A small-molecule ligand and the protein it binds are described below.
Small molecule (SMILES): Nc1ccn([C@H]2C[C@H](O)[C@@H](CO[P](=O)(O)O[P](=O)(O)OP(=O)(O)O)O2)c(=O)n1

Binding-site contacts:
Ligand atom PG contacts residue LYS222 of chain 1.A at 3.7 Å.
Ligand atom PG contacts residue LYS67 of chain 1.A at 3.5 Å.
Ligand atom O2G contacts residue GLY114 of chain 1.A at 3.3 Å.
Ligand atom PB contacts residue ARG74 of chain 1.A at 3.8 Å.
Ligand atom O1G contacts residue MG1 of chain 1.I at 3.4 Å.
Ligand atom O1B contacts residue ASP115 of chain 1.A at 3.8 Å.
Ligand atom PG contacts residue ASP115 of chain 1.A at 3.9 Å.
Ligand atom O1G contacts residue GLY114 of chain 1.A at 3.9 Å.
Ligand atom O2B contacts residue ARG74 of chain 1.A at 2.6 Å (salt-bridge).
Ligand atom C2' contacts residue PHE117 of chain 1.A at 3.7 Å (hydrophobic).
Ligand atom N1 contacts residue ARG74 of chain 1.A at 4.0 Å.
Ligand atom C5 contacts residue ARG74 of chain 1.A at 3.4 Å.
Ligand atom C4 contacts residue ARG74 of chain 1.A at 3.8 Å.
Ligand atom O1G contacts residue LYS222 of chain 1.A at 2.3 Å (salt-bridge).
Ligand atom O3A contacts residue ARG74 of chain 1.A at 3.4 Å (salt-bridge).
Ligand atom C1' contacts residue PHE117 of chain 1.A at 3.9 Å (hydrophobic).
Ligand atom O3B contacts residue ASP115 of chain 1.A at 3.5 Å (salt-bridge).
Ligand atom O1B contacts residue MG1 of chain 1.I at 2.3 Å.
Ligand atom O2A contacts residue LYS222 of chain 1.A at 3.8 Å.
Ligand atom O2A contacts residue ASP187 of chain 1.A at 3.0 Å (salt-bridge).
Ligand atom O3B contacts residue LYS67 of chain 1.A at 3.3 Å (salt-bridge).
Ligand atom O3' contacts residue PHE117 of chain 1.A at 4.0 Å.
Ligand atom O3A contacts residue LYS67 of chain 1.A at 3.1 Å (salt-bridge).
Ligand atom C3' contacts residue ARG74 of chain 1.A at 3.7 Å.
Ligand atom O2B contacts residue MET153 of chain 1.A at 3.6 Å.
Ligand atom C2' contacts residue MET153 of chain 1.A at 3.6 Å (hydrophobic).
Ligand atom O1A contacts residue ARG74 of chain 1.A at 2.9 Å (salt-bridge).
Ligand atom C3' contacts residue MET153 of chain 1.A at 3.7 Å (hydrophobic).
Ligand atom O3G contacts residue LYS67 of chain 1.A at 2.7 Å (salt-bridge).
Ligand atom PB contacts residue LYS67 of chain 1.A at 3.7 Å.
Ligand atom C5' contacts residue ASP187 of chain 1.A at 3.0 Å.
Ligand atom PA contacts residue ARG74 of chain 1.A at 3.4 Å.
Ligand atom C6 contacts residue ARG74 of chain 1.A at 3.6 Å.
Ligand atom O1G contacts residue VAL113 of chain 1.A at 3.6 Å.
Ligand atom PB contacts residue MG1 of chain 1.I at 3.7 Å.
Ligand atom O3' contacts residue MET153 of chain 1.A at 3.3 Å.
Ligand atom O2G contacts residue ASP115 of chain 1.A at 3.1 Å (salt-bridge).
Ligand atom N4 contacts residue ARG74 of chain 1.A at 3.8 Å.
Ligand atom O5' contacts residue ARG74 of chain 1.A at 3.4 Å (salt-bridge).
Ligand atom O1B contacts residue ASP187 of chain 1.A at 3.7 Å.

Sequence of chain 1.A:
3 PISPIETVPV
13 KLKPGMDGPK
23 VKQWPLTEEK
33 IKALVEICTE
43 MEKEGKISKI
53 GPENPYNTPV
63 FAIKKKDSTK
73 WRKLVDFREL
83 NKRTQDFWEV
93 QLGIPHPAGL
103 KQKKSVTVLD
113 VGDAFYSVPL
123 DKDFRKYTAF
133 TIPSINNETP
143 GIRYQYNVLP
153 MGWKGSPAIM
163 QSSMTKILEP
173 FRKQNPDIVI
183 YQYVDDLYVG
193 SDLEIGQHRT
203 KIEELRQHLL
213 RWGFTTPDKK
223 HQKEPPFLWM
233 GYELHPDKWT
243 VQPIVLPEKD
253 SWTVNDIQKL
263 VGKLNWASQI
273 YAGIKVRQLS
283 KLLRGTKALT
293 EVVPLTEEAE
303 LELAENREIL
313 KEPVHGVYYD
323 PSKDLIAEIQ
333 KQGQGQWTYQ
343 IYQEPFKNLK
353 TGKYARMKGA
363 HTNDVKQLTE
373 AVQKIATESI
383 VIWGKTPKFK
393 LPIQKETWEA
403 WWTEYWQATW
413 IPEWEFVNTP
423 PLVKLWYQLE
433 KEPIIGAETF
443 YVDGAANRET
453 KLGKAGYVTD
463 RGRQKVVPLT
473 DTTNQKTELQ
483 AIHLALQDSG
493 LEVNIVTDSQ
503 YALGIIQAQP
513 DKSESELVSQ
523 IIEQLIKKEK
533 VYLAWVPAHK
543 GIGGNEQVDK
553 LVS